Sequence of chain 1.C:
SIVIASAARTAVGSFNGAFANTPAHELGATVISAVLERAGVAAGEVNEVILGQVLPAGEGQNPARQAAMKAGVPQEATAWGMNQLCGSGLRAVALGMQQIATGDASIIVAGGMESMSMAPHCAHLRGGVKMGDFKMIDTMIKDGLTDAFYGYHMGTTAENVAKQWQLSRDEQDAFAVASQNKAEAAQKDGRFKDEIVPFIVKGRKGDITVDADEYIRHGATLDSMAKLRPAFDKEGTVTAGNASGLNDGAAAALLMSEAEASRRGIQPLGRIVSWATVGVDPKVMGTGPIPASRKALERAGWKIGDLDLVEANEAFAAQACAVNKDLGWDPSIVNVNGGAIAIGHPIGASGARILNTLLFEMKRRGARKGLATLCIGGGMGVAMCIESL

Sequence of chain 1.B:
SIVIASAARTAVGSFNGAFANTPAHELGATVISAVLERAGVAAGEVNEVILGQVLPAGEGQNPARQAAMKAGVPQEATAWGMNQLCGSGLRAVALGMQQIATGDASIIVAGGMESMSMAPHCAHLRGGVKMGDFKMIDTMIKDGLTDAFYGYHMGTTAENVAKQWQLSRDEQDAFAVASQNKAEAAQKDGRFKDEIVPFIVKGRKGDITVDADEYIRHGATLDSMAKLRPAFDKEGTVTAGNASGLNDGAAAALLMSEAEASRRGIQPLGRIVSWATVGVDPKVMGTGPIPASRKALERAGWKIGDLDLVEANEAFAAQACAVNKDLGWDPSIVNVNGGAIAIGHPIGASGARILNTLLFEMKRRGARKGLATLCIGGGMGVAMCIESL

Binding-site contacts:
Ligand atom SP1 contacts residue ALA318 of chain 1.B at 3.6 Å.
Ligand atom NP4 contacts residue LEU148 of chain 1.B at 4.2 Å.
Ligand atom OPA contacts residue PHE235 of chain 1.B at 3.1 Å.
Ligand atom NP8 contacts residue LEU249 of chain 1.B at 4.2 Å.
Ligand atom CPD contacts residue ALA234 of chain 1.B at 3.6 Å (hydrophobic).
Ligand atom SP1 contacts residue PHE319 of chain 1.B at 3.5 Å.
Ligand atom OP5 contacts residue LEU148 of chain 1.B at 3.5 Å.
Ligand atom OP9 contacts residue GLY248 of chain 1.B at 4.1 Å.
Ligand atom CT3 contacts residue MET134 of chain 1.C at 3.7 Å (hydrophobic).
Ligand atom CPE contacts residue MET134 of chain 1.C at 4.1 Å (hydrophobic).
Ligand atom CPA contacts residue PHE235 of chain 1.B at 3.7 Å (hydrophobic).
Ligand atom OP5 contacts residue PHE319 of chain 1.B at 4.1 Å.
Ligand atom CP3 contacts residue HIS348 of chain 1.B at 3.5 Å.
Ligand atom CP6 contacts residue SER247 of chain 1.B at 3.5 Å.
Ligand atom OT1 contacts residue ALA243 of chain 1.B at 4.0 Å.
Ligand atom CP5 contacts residue HIS156 of chain 1.B at 4.3 Å.
Ligand atom CP7 contacts residue LEU249 of chain 1.B at 3.6 Å (hydrophobic).
Ligand atom OPA contacts residue HIS156 of chain 1.B at 3.2 Å (h-bond).
Ligand atom CPD contacts residue PHE235 of chain 1.B at 4.0 Å (hydrophobic).
Ligand atom CP7 contacts residue SER247 of chain 1.B at 3.4 Å.
Ligand atom OP5 contacts residue HIS156 of chain 1.B at 3.2 Å (h-bond).
Ligand atom CP6 contacts residue GLY248 of chain 1.B at 4.2 Å.
Ligand atom SP1 contacts residue MET288 of chain 1.B at 3.2 Å.
Ligand atom OP9 contacts residue LEU249 of chain 1.B at 4.0 Å.
Ligand atom CP2 contacts residue HIS348 of chain 1.B at 3.3 Å.
Ligand atom NP8 contacts residue SER247 of chain 1.B at 3.7 Å.
Ligand atom NP4 contacts residue HIS348 of chain 1.B at 3.9 Å.
Ligand atom CP7 contacts residue GLY248 of chain 1.B at 3.6 Å.
Ligand atom CP2 contacts residue ALA318 of chain 1.B at 3.8 Å (hydrophobic).
Ligand atom CP3 contacts residue LEU148 of chain 1.B at 3.9 Å (hydrophobic).
Ligand atom CP9 contacts residue SER247 of chain 1.B at 3.8 Å.
Ligand atom CP2 contacts residue CYS89 of chain 1.B at 3.9 Å (hydrophobic).
Ligand atom NP8 contacts residue HIS156 of chain 1.B at 4.1 Å.
Ligand atom OP5 contacts residue MET157 of chain 1.B at 4.2 Å.
Ligand atom OP9 contacts residue SER247 of chain 1.B at 3.6 Å (h-bond).
Ligand atom SP1 contacts residue CYS89 of chain 1.B at 4.1 Å.
Ligand atom SP1 contacts residue MET157 of chain 1.B at 3.9 Å.
Ligand atom CP5 contacts residue PHE319 of chain 1.B at 4.1 Å (hydrophobic).
Ligand atom CPC contacts residue ALA243 of chain 1.B at 3.8 Å (hydrophobic).
Ligand atom CP5 contacts residue LEU148 of chain 1.B at 4.1 Å (hydrophobic).

A protein and the small-molecule ligand that binds it are described below.
Small molecule (SMILES): CC(C)(C)C(=O)OCC(C)(C)[C@@H](O)C(=O)NCCC(=O)NCCS